Sequence of chain 1.A:
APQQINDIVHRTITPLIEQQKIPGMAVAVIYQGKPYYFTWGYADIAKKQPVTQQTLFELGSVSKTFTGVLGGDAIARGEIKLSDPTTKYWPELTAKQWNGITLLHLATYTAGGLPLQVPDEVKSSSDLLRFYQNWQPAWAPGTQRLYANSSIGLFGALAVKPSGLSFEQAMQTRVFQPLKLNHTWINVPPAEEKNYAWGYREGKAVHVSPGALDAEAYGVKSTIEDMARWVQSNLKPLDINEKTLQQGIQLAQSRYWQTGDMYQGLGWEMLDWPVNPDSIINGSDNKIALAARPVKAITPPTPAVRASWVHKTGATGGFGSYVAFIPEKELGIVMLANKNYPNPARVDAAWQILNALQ

Binding-site contacts:
Ligand atom O04 contacts residue LEU251 of chain 1.A at 4.1 Å.
Ligand atom CL1 contacts residue PRO300 of chain 1.A at 3.6 Å.
Ligand atom CL1 contacts residue PRO303 of chain 1.A at 3.7 Å.
Ligand atom O05 contacts residue LEU82 of chain 1.A at 3.0 Å.
Ligand atom C16 contacts residue PRO300 of chain 1.A at 4.3 Å (hydrophobic).
Ligand atom B03 contacts residue TYR256 of chain 1.A at 3.8 Å.
Ligand atom N08 contacts residue SER254 of chain 1.A at 3.8 Å.
Ligand atom N09 contacts residue PRO301 of chain 1.A at 4.4 Å.
Ligand atom C14 contacts residue PRO300 of chain 1.A at 4.0 Å (hydrophobic).
Ligand atom C10 contacts residue PRO301 of chain 1.A at 4.1 Å (hydrophobic).
Ligand atom N08 contacts residue LEU251 of chain 1.A at 4.4 Å.
Ligand atom O04 contacts residue ILE75 of chain 1.A at 3.8 Å.
Ligand atom C17 contacts residue LEU251 of chain 1.A at 4.4 Å (hydrophobic).
Ligand atom C14 contacts residue PRO303 of chain 1.A at 4.3 Å (hydrophobic).
Ligand atom B03 contacts residue LEU82 of chain 1.A at 4.2 Å.
Ligand atom C07 contacts residue PRO301 of chain 1.A at 4.1 Å (hydrophobic).
Ligand atom C07 contacts residue LEU251 of chain 1.A at 3.6 Å (hydrophobic).
Ligand atom O05 contacts residue ILE75 of chain 1.A at 4.4 Å.
Ligand atom C06 contacts residue LEU251 of chain 1.A at 3.5 Å (hydrophobic).
Ligand atom N08 contacts residue PRO301 of chain 1.A at 3.8 Å.
Ligand atom C14 contacts residue PRO301 of chain 1.A at 3.3 Å (hydrophobic).
Ligand atom O05 contacts residue TYR256 of chain 1.A at 2.8 Å (h-bond).
Ligand atom C16 contacts residue PRO303 of chain 1.A at 4.4 Å (hydrophobic).
Ligand atom CL1 contacts residue PRO301 of chain 1.A at 2.9 Å.
Ligand atom O05 contacts residue LEU251 of chain 1.A at 4.1 Å.
Ligand atom C06 contacts residue TYR256 of chain 1.A at 4.1 Å (hydrophobic).
Ligand atom C16 contacts residue PRO301 of chain 1.A at 2.9 Å (hydrophobic).
Ligand atom C07 contacts residue SER254 of chain 1.A at 3.7 Å.
Ligand atom B03 contacts residue LEU251 of chain 1.A at 3.5 Å.
Ligand atom C07 contacts residue TYR256 of chain 1.A at 3.5 Å (hydrophobic).
Ligand atom C13 contacts residue PRO300 of chain 1.A at 4.4 Å (hydrophobic).

The small molecule below binds the protein below.
Small molecule (SMILES): OB(O)c1cnn(-c2cccc(Cl)c2)c1